Sequence of chain 2.A:
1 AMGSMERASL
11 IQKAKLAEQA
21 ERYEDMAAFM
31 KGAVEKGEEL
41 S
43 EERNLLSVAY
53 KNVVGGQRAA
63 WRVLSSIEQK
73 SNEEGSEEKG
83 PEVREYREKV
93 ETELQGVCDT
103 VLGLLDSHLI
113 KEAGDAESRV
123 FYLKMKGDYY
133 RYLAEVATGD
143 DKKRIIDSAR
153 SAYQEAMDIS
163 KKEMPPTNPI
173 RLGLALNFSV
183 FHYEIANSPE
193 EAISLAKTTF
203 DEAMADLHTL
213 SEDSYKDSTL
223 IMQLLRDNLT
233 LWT

Binding-site contacts:
Ligand atom NH2 contacts residue GLU186 of chain 2.A at 2.8 Å (salt-bridge).
Ligand atom CG1 contacts residue LEU226 of chain 2.A at 3.2 Å (hydrophobic).
Ligand atom CB contacts residue ASN230 of chain 2.A at 3.5 Å.
Ligand atom CG2 contacts residue GLY175 of chain 2.A at 3.5 Å.
Ligand atom CG2 contacts residue ASN179 of chain 2.A at 3.7 Å.
Ligand atom O3P contacts residue ARG133 of chain 2.A at 2.9 Å (salt-bridge).
Ligand atom CE contacts residue ASP229 of chain 2.A at 3.6 Å.
Ligand atom NH2 contacts residue VAL182 of chain 2.A at 3.6 Å.
Ligand atom CB contacts residue ASN179 of chain 2.A at 3.3 Å.
Ligand atom CA contacts residue LEU233 of chain 2.A at 3.7 Å (hydrophobic).
Ligand atom P contacts residue ARG60 of chain 2.A at 3.7 Å.
Ligand atom NE contacts residue ARG64 of chain 2.A at 3.6 Å.
Ligand atom O1P contacts residue TYR134 of chain 2.A at 2.7 Å (h-bond).
Ligand atom NH2 contacts residue ARG64 of chain 2.A at 3.4 Å (salt-bridge).
Ligand atom NZ contacts residue ASP229 of chain 2.A at 2.8 Å (salt-bridge).
Ligand atom NH2 contacts residue ARG60 of chain 2.A at 3.6 Å.
Ligand atom O contacts residue VAL182 of chain 2.A at 3.3 Å.
Ligand atom O3P contacts residue ARG60 of chain 2.A at 3.0 Å (salt-bridge).
Ligand atom NH1 contacts residue ARG64 of chain 2.A at 3.7 Å.
Ligand atom O1P contacts residue ARG133 of chain 2.A at 2.9 Å (salt-bridge).
Ligand atom CG1 contacts residue LEU178 of chain 2.A at 3.7 Å (hydrophobic).
Ligand atom O contacts residue LYS126 of chain 2.A at 3.0 Å (salt-bridge).
Ligand atom CZ contacts residue ARG64 of chain 2.A at 3.6 Å.
Ligand atom O contacts residue ASN230 of chain 2.A at 3.0 Å (h-bond).
Ligand atom O2P contacts residue ARG60 of chain 2.A at 2.8 Å (salt-bridge).
Ligand atom NH2 contacts residue ARG133 of chain 2.A at 3.6 Å (salt-bridge).
Ligand atom CD contacts residue GLU186 of chain 2.A at 3.3 Å.
Ligand atom NE contacts residue GLU186 of chain 2.A at 2.7 Å (salt-bridge).
Ligand atom CB contacts residue ASN230 of chain 2.A at 3.7 Å.
Ligand atom CA contacts residue ASN179 of chain 2.A at 3.4 Å.
Ligand atom N contacts residue ASN179 of chain 2.A at 2.9 Å (h-bond).
Ligand atom CA contacts residue ASN230 of chain 2.A at 3.4 Å.
Ligand atom O contacts residue ASN179 of chain 2.A at 2.8 Å (h-bond).
Ligand atom N contacts residue LEU233 of chain 2.A at 3.7 Å.
Ligand atom CG contacts residue ASN230 of chain 2.A at 3.7 Å.
Ligand atom C contacts residue ASN179 of chain 2.A at 3.6 Å.
Ligand atom CZ contacts residue GLU186 of chain 2.A at 3.4 Å.
Ligand atom CA contacts residue ASN230 of chain 2.A at 3.7 Å.
Ligand atom C contacts residue ASN230 of chain 2.A at 3.5 Å.
Ligand atom N contacts residue ASN230 of chain 2.A at 2.7 Å (h-bond).

The small molecule below binds the protein below.
Small molecule (SMILES): CC(C)[C@H](NC(=O)[C@H](COP(=O)(O)O)NC(=O)[C@H](CCCCN)NC(=O)[C@H](CCCN=C(N)N)NC(=O)[C@H](CCCN=C(N)N)NC(=O)[C@H](C)N)C(=O)O